Sequence of chain 1.C:
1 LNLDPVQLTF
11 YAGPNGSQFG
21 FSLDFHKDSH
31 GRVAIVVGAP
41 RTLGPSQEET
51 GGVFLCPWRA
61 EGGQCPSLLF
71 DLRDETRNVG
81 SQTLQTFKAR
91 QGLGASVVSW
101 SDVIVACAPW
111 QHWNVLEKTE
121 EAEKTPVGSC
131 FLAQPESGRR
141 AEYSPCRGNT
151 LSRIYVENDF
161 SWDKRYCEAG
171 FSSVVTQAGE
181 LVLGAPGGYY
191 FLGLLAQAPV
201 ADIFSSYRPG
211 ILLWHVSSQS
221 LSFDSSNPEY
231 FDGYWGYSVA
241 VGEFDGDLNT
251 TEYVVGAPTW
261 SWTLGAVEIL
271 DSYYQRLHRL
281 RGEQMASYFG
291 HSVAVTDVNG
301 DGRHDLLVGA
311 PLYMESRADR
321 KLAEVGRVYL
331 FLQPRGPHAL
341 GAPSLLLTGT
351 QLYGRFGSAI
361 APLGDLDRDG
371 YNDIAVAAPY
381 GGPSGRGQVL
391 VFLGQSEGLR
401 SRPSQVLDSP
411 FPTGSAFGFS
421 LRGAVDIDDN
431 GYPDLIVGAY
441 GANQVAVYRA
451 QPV

Binding-site contacts:
Ligand atom C1 contacts residue ASN316 of chain 1.D at 4.2 Å.
Ligand atom C3 contacts residue ASN320 of chain 1.D at 3.9 Å.
Ligand atom N2 contacts residue ASN316 of chain 1.D at 4.0 Å.
Ligand atom C8 contacts residue TRP262 of chain 1.C at 4.2 Å (hydrophobic).
Ligand atom O6 contacts residue ARG281 of chain 1.C at 4.2 Å.
Ligand atom C5 contacts residue ASN320 of chain 1.D at 3.6 Å.
Ligand atom C7 contacts residue ASN320 of chain 1.D at 3.3 Å.
Ligand atom O7 contacts residue ASN320 of chain 1.D at 3.2 Å (h-bond).
Ligand atom C6 contacts residue ARG281 of chain 1.C at 3.8 Å.
Ligand atom C2 contacts residue ASN320 of chain 1.D at 2.5 Å.
Ligand atom C8 contacts residue LEU317 of chain 1.D at 3.6 Å (hydrophobic).
Ligand atom O7 contacts residue TRP262 of chain 1.C at 4.2 Å.
Ligand atom C7 contacts residue LEU317 of chain 1.D at 4.3 Å (hydrophobic).
Ligand atom N2 contacts residue ASN320 of chain 1.D at 3.1 Å (h-bond).
Ligand atom O7 contacts residue MET285 of chain 1.C at 3.5 Å.
Ligand atom C8 contacts residue ASN316 of chain 1.D at 3.9 Å.
Ligand atom O5 contacts residue ASN320 of chain 1.D at 2.3 Å (h-bond).
Ligand atom C4 contacts residue ASN320 of chain 1.D at 4.3 Å.
Ligand atom C7 contacts residue ASN316 of chain 1.D at 4.3 Å.
Ligand atom C1 contacts residue ASN320 of chain 1.D at 1.4 Å.

Sequence of chain 1.D:
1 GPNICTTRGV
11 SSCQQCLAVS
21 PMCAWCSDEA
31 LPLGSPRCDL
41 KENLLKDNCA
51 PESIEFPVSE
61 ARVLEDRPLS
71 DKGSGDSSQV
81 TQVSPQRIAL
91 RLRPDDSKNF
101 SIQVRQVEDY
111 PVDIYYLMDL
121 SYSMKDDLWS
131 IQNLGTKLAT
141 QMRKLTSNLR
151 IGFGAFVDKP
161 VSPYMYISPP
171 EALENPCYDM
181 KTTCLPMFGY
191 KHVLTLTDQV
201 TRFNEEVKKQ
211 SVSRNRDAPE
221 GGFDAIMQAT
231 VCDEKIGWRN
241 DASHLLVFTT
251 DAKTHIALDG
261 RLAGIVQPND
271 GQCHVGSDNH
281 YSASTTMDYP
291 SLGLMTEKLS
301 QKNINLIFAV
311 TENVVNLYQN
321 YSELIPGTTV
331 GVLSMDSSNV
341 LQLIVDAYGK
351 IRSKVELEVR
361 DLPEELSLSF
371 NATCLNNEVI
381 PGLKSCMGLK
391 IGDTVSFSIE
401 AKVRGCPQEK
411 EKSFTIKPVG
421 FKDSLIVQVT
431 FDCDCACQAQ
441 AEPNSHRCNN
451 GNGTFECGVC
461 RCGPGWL

This small molecule binds to this protein.
Small molecule (SMILES): CC(=O)N[C@H]1[C@H](O[C@H]2[C@H](O)[C@@H](NC(C)=O)CO[C@@H]2CO)O[C@H](CO)[C@@H](O[C@@H]2O[C@H](CO)[C@@H](O)[C@H](O)[C@@H]2O)[C@@H]1O